Binding-site contacts:
Ligand atom C8 contacts residue ALA121 of chain 1.B at 4.3 Å (hydrophobic).
Ligand atom C7 contacts residue ASN120 of chain 1.B at 3.9 Å.
Ligand atom O4 contacts residue ASN123 of chain 1.B at 4.3 Å.
Ligand atom C2 contacts residue ASN123 of chain 1.B at 4.2 Å.
Ligand atom C3 contacts residue ASN120 of chain 1.B at 3.8 Å.
Ligand atom C4 contacts residue ASN120 of chain 1.B at 4.2 Å.
Ligand atom C4 contacts residue ASN123 of chain 1.B at 4.3 Å.
Ligand atom O7 contacts residue ASN120 of chain 1.B at 4.3 Å.
Ligand atom O6 contacts residue ASN120 of chain 1.B at 4.4 Å.
Ligand atom C5 contacts residue ASN123 of chain 1.B at 3.3 Å.
Ligand atom N2 contacts residue ASN120 of chain 1.B at 2.9 Å (h-bond).
Ligand atom N2 contacts residue ALA121 of chain 1.B at 4.4 Å.
Ligand atom O5 contacts residue ASN123 of chain 1.B at 3.5 Å (h-bond).
Ligand atom C5 contacts residue ASN120 of chain 1.B at 3.7 Å.
Ligand atom C1 contacts residue ASN123 of chain 1.B at 3.3 Å.
Ligand atom O5 contacts residue VAL125 of chain 1.B at 4.5 Å.
Ligand atom C3 contacts residue ASN123 of chain 1.B at 4.2 Å.
Ligand atom C1 contacts residue ASN120 of chain 1.B at 1.4 Å.
Ligand atom C2 contacts residue ASN120 of chain 1.B at 2.5 Å.
Ligand atom O6 contacts residue VAL125 of chain 1.B at 3.6 Å.
Ligand atom C6 contacts residue ASN123 of chain 1.B at 3.7 Å.
Ligand atom C3 contacts residue THR122 of chain 1.B at 4.4 Å.
Ligand atom O5 contacts residue ASN120 of chain 1.B at 2.3 Å (h-bond).

The small molecule below binds the protein below.
Small molecule (SMILES): CC(=O)N[C@@H]1[C@@H](O)[C@H](O)[C@@H](CO)O[C@H]1O

Sequence of chain 1.B:
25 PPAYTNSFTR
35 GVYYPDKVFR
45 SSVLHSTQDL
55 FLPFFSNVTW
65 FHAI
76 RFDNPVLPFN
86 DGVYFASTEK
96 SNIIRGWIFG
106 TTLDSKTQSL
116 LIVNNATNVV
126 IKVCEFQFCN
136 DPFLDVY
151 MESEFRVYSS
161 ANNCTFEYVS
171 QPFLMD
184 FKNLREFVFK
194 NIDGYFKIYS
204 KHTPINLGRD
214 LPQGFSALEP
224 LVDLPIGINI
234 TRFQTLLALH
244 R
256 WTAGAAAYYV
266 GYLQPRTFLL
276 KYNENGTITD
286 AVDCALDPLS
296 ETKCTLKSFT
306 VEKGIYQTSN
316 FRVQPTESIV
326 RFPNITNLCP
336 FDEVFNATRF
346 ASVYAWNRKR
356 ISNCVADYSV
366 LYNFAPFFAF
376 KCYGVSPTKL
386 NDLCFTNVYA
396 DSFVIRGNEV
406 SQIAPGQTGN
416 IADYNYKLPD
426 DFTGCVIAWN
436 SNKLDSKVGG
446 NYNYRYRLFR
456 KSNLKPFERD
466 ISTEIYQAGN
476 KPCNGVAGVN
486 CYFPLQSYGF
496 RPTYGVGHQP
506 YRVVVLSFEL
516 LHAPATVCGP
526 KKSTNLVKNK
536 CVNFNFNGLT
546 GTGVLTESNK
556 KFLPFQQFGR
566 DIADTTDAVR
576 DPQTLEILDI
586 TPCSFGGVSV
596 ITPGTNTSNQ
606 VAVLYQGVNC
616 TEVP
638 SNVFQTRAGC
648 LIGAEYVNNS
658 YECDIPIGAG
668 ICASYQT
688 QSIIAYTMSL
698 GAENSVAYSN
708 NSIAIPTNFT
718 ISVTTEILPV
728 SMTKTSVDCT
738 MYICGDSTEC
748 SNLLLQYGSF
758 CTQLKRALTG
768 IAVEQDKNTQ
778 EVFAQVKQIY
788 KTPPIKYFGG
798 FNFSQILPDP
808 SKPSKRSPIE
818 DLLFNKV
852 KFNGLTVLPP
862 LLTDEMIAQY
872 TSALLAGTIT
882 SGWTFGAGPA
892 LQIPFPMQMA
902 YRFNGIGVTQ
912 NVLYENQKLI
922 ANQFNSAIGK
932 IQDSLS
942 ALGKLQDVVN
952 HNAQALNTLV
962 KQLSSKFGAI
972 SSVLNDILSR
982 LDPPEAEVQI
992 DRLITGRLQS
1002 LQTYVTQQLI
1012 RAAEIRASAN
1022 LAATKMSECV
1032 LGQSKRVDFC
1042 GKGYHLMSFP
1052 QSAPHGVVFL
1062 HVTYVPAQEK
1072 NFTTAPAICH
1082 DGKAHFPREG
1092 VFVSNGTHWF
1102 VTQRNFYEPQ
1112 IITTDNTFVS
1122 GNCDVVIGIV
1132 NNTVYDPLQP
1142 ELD